The protein below binds the small molecule below.
Small molecule (SMILES): CC(=O)N[C@H]1[C@H](O[C@H]2[C@H](O)[C@@H](NC(C)=O)CO[C@@H]2CO)O[C@H](CO)[C@@H](O)[C@@H]1O

Binding-site contacts:
Ligand atom C7 contacts residue ASN1098 of chain 1.C at 3.5 Å.
Ligand atom O4 contacts residue HIS1101 of chain 1.C at 3.8 Å.
Ligand atom O5 contacts residue HIS1101 of chain 1.C at 4.3 Å.
Ligand atom C7 contacts residue HIS1101 of chain 1.C at 3.9 Å.
Ligand atom N2 contacts residue THR1100 of chain 1.C at 3.9 Å.
Ligand atom C5 contacts residue PHE1103 of chain 1.C at 3.7 Å (hydrophobic).
Ligand atom C1 contacts residue ASN1098 of chain 1.C at 1.4 Å.
Ligand atom O7 contacts residue ASN1098 of chain 1.C at 3.7 Å.
Ligand atom C8 contacts residue THR1100 of chain 1.C at 3.8 Å.
Ligand atom C4 contacts residue HIS1101 of chain 1.C at 4.1 Å.
Ligand atom O5 contacts residue PHE1103 of chain 1.C at 3.4 Å.
Ligand atom C3 contacts residue HIS1101 of chain 1.C at 3.7 Å.
Ligand atom O7 contacts residue HIS1101 of chain 1.C at 3.5 Å (h-bond).
Ligand atom C1 contacts residue PHE1103 of chain 1.C at 4.2 Å (hydrophobic).
Ligand atom C4 contacts residue ASN1098 of chain 1.C at 4.2 Å.
Ligand atom C7 contacts residue THR1100 of chain 1.C at 4.4 Å.
Ligand atom C3 contacts residue ASN1098 of chain 1.C at 3.8 Å.
Ligand atom C6 contacts residue PHE1103 of chain 1.C at 3.5 Å (hydrophobic).
Ligand atom N2 contacts residue ASN1098 of chain 1.C at 2.9 Å (h-bond).
Ligand atom C8 contacts residue HIS1101 of chain 1.C at 4.2 Å.
Ligand atom C1 contacts residue HIS1101 of chain 1.C at 4.0 Å.
Ligand atom C8 contacts residue ASN1098 of chain 1.C at 3.6 Å.
Ligand atom C5 contacts residue HIS1101 of chain 1.C at 3.8 Å.
Ligand atom C2 contacts residue ASN1098 of chain 1.C at 2.4 Å.
Ligand atom O5 contacts residue ASN1098 of chain 1.C at 2.4 Å (h-bond).
Ligand atom O6 contacts residue PHE1103 of chain 1.C at 4.1 Å.
Ligand atom C5 contacts residue ASN1098 of chain 1.C at 3.7 Å.
Ligand atom C2 contacts residue HIS1101 of chain 1.C at 4.3 Å.

Sequence of chain 1.C:
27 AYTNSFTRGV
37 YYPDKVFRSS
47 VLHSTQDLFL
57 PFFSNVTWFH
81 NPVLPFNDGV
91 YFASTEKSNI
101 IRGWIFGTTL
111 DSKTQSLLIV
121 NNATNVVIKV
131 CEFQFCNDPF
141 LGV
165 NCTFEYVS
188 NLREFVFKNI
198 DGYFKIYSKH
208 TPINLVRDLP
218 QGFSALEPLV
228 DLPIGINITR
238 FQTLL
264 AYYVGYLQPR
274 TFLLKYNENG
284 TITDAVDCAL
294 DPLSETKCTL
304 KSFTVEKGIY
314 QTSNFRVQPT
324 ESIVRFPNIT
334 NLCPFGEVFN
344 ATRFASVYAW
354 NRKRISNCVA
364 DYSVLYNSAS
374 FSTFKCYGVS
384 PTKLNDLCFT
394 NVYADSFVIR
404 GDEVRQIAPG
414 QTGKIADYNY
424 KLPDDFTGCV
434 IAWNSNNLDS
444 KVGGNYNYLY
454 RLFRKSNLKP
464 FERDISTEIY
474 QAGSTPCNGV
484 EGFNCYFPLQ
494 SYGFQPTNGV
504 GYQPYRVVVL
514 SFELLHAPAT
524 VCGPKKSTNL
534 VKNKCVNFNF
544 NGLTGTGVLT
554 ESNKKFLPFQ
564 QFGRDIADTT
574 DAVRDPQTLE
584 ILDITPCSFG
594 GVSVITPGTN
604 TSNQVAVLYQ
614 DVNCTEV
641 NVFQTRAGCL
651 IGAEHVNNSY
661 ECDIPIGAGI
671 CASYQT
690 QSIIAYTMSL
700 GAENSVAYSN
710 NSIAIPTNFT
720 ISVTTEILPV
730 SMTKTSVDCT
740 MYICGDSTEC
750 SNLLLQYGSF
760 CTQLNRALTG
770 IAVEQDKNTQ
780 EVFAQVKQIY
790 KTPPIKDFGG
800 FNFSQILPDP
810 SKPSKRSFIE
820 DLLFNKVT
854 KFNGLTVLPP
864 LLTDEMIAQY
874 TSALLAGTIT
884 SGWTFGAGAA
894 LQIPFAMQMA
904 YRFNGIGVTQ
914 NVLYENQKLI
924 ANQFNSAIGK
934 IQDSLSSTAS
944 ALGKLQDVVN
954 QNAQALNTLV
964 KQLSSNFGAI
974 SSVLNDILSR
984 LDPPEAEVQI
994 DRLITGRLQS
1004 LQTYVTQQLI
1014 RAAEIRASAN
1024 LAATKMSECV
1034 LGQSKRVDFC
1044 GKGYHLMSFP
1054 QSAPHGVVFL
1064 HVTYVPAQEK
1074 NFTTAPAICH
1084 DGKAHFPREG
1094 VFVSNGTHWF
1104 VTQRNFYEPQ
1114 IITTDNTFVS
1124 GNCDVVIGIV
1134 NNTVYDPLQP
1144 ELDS